Binding-site contacts:
Ligand atom C4A contacts residue PRO271 of chain 1.C at 4.0 Å (hydrophobic).
Ligand atom C8A contacts residue PRO271 of chain 1.C at 3.9 Å (hydrophobic).
Ligand atom O5 contacts residue VAL146 of chain 1.C at 3.3 Å.
Ligand atom O4 contacts residue VAL146 of chain 1.C at 3.4 Å.
Ligand atom C8 contacts residue GLU272 of chain 1.C at 3.7 Å.
Ligand atom O5 contacts residue TYR279 of chain 1.C at 3.7 Å.
Ligand atom C4 contacts residue TYR279 of chain 1.C at 3.4 Å (hydrophobic).
Ligand atom C25 contacts residue THR122 of chain 1.C at 3.8 Å.
Ligand atom C7 contacts residue GLY143 of chain 1.C at 4.0 Å.
Ligand atom O4 contacts residue TYR279 of chain 1.C at 3.3 Å.
Ligand atom C23 contacts residue MET295 of chain 1.C at 3.2 Å (hydrophobic).
Ligand atom C4A contacts residue VAL146 of chain 1.C at 3.8 Å (hydrophobic).
Ligand atom O8 contacts residue PRO271 of chain 1.C at 3.9 Å.
Ligand atom C3 contacts residue TYR279 of chain 1.C at 3.8 Å (hydrophobic).
Ligand atom C8 contacts residue PRO271 of chain 1.C at 3.6 Å (hydrophobic).
Ligand atom O14 contacts residue ILE125 of chain 1.C at 3.8 Å.
Ligand atom C4 contacts residue VAL146 of chain 1.C at 3.7 Å (hydrophobic).
Ligand atom C5 contacts residue VAL146 of chain 1.C at 3.7 Å (hydrophobic).
Ligand atom O7 contacts residue GLY143 of chain 1.C at 3.7 Å.
Ligand atom O1 contacts residue LEU275 of chain 1.C at 3.8 Å.
Ligand atom O7 contacts residue GLU272 of chain 1.C at 3.3 Å (salt-bridge).
Ligand atom C23 contacts residue PHE296 of chain 1.C at 3.6 Å (hydrophobic).
Ligand atom O8 contacts residue LEU275 of chain 1.C at 3.6 Å.
Ligand atom C24 contacts residue ILE125 of chain 1.C at 3.6 Å (hydrophobic).
Ligand atom O7 contacts residue PRO271 of chain 1.C at 3.9 Å.
Ligand atom C7 contacts residue PRO271 of chain 1.C at 3.9 Å (hydrophobic).
Ligand atom C15 contacts residue ILE147 of chain 1.C at 3.8 Å (hydrophobic).
Ligand atom C7M contacts residue MET139 of chain 1.C at 3.8 Å (hydrophobic).
Ligand atom C26 contacts residue LEU165 of chain 1.C at 3.8 Å (hydrophobic).
Ligand atom C3M contacts residue MET295 of chain 1.C at 3.5 Å (hydrophobic).
Ligand atom C19 contacts residue PHE129 of chain 1.C at 3.9 Å (hydrophobic).
Ligand atom O8 contacts residue GLU272 of chain 1.C at 2.7 Å (salt-bridge).
Ligand atom C5M contacts residue TYR279 of chain 1.C at 3.6 Å (hydrophobic).
Ligand atom C25 contacts residue ALA126 of chain 1.C at 3.8 Å (hydrophobic).
Ligand atom C7M contacts residue ILE269 of chain 1.C at 3.7 Å (hydrophobic).
Ligand atom C22 contacts residue PHE278 of chain 1.C at 3.8 Å (hydrophobic).
Ligand atom O8 contacts residue ILE147 of chain 1.C at 3.9 Å.
Ligand atom C18 contacts residue PHE129 of chain 1.C at 3.6 Å (hydrophobic).
Ligand atom C7M contacts residue VAL270 of chain 1.C at 3.9 Å (hydrophobic).
Ligand atom O1 contacts residue ILE147 of chain 1.C at 3.7 Å.

The protein below binds the small molecule below.
Small molecule (SMILES): C/C=C(C)/C=C/C=C[C@H](OC)[C@@H](C)[C@@H](OC)[C@@H](C)CCc1oc2c(O)c(OC)cc(OC)c2c(=O)c1C

Sequence of chain 1.C:
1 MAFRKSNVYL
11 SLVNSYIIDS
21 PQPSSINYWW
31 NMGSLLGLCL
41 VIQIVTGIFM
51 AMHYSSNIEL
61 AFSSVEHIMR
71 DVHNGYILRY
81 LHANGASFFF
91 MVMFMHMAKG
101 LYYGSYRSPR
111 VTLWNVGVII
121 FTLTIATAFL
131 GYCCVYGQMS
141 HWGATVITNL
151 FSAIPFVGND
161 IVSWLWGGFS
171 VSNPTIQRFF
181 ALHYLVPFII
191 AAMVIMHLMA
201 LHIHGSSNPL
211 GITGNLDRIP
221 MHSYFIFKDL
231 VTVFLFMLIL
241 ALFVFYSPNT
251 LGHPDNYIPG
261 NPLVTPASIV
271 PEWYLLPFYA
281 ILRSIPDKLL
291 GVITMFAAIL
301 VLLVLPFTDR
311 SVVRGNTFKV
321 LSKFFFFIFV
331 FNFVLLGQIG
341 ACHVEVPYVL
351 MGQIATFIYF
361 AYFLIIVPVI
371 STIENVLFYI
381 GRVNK